Binding-site contacts:
Ligand atom C4 contacts residue ASN310 of chain 1.A at 3.9 Å.
Ligand atom O3 contacts residue CYS309 of chain 1.A at 3.2 Å (h-bond).
Ligand atom C8 contacts residue LEU145 of chain 1.A at 3.7 Å (hydrophobic).
Ligand atom C4 contacts residue ASP95 of chain 1.A at 4.3 Å.
Ligand atom C1 contacts residue ASN310 of chain 1.A at 4.0 Å.
Ligand atom C2 contacts residue ASN310 of chain 1.A at 4.4 Å.
Ligand atom N2 contacts residue ASN146 of chain 1.A at 3.1 Å (h-bond).
Ligand atom O7 contacts residue PRO96 of chain 1.A at 3.8 Å.
Ligand atom C7 contacts residue ASN146 of chain 1.A at 3.9 Å.
Ligand atom O5 contacts residue ASN146 of chain 1.A at 2.2 Å (h-bond).
Ligand atom O5 contacts residue ASN310 of chain 1.A at 4.1 Å.
Ligand atom C3 contacts residue CYS309 of chain 1.A at 4.4 Å (hydrophobic).
Ligand atom C3 contacts residue ASN146 of chain 1.A at 3.8 Å.
Ligand atom O5 contacts residue LYS136 of chain 1.A at 3.5 Å (salt-bridge).
Ligand atom N2 contacts residue SER311 of chain 1.A at 3.2 Å (h-bond).
Ligand atom C6 contacts residue LYS136 of chain 1.A at 4.3 Å.
Ligand atom C8 contacts residue VAL138 of chain 1.A at 4.2 Å (hydrophobic).
Ligand atom O4 contacts residue ASN310 of chain 1.A at 3.9 Å.
Ligand atom O7 contacts residue ASN244 of chain 1.A at 4.3 Å.
Ligand atom O3 contacts residue ARG246 of chain 1.A at 3.8 Å.
Ligand atom C4 contacts residue ASN146 of chain 1.A at 4.2 Å.
Ligand atom C7 contacts residue SER311 of chain 1.A at 4.0 Å.
Ligand atom C3 contacts residue SER311 of chain 1.A at 4.2 Å.
Ligand atom C4 contacts residue ARG246 of chain 1.A at 4.4 Å.
Ligand atom O7 contacts residue ASN146 of chain 1.A at 4.1 Å.
Ligand atom O3 contacts residue ASN310 of chain 1.A at 4.4 Å.
Ligand atom C3 contacts residue ASN310 of chain 1.A at 3.7 Å.
Ligand atom C1 contacts residue SER311 of chain 1.A at 4.1 Å.
Ligand atom C1 contacts residue ASN146 of chain 1.A at 1.4 Å.
Ligand atom O6 contacts residue LYS136 of chain 1.A at 3.2 Å (salt-bridge).
Ligand atom C8 contacts residue PHE243 of chain 1.A at 4.1 Å (hydrophobic).
Ligand atom C8 contacts residue SER311 of chain 1.A at 3.8 Å.
Ligand atom C2 contacts residue ASN146 of chain 1.A at 2.5 Å.
Ligand atom C2 contacts residue SER311 of chain 1.A at 4.1 Å.
Ligand atom O7 contacts residue VAL138 of chain 1.A at 4.3 Å.
Ligand atom O4 contacts residue ARG246 of chain 1.A at 3.4 Å (salt-bridge).
Ligand atom C5 contacts residue ASN310 of chain 1.A at 3.5 Å.
Ligand atom C5 contacts residue ASN146 of chain 1.A at 3.6 Å.
Ligand atom C8 contacts residue ASN244 of chain 1.A at 4.1 Å.
Ligand atom C1 contacts residue LYS136 of chain 1.A at 4.3 Å.

A small-molecule ligand and the protein it binds are described below.
Small molecule (SMILES): CC(=O)N[C@@H]1[C@@H](O)[C@H](O)[C@@H](CO)O[C@H]1O

Sequence of chain 1.A:
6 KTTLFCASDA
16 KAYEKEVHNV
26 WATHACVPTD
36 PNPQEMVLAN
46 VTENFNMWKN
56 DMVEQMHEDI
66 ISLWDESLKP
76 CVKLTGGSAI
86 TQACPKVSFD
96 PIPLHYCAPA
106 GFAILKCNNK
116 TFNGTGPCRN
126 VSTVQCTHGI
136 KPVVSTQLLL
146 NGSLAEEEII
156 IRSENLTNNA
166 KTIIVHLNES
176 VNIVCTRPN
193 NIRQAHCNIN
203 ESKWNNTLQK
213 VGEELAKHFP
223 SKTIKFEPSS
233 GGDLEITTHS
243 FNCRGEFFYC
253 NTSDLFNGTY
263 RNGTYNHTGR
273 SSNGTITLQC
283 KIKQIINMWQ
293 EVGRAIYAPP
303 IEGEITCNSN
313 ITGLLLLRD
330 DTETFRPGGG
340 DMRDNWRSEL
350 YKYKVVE